Sequence of chain 1.A:
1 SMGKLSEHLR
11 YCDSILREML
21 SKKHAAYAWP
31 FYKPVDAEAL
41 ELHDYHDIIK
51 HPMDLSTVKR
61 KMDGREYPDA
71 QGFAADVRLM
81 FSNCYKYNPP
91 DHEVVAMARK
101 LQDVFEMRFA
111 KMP

Binding-site contacts:
Ligand atom C3 contacts residue LEU40 of chain 1.A at 3.8 Å (hydrophobic).
Ligand atom C27 contacts residue ASN88 of chain 1.A at 4.0 Å.
Ligand atom C16 contacts residue VAL35 of chain 1.A at 4.0 Å (hydrophobic).
Ligand atom N11 contacts residue PRO30 of chain 1.A at 3.4 Å (h-bond).
Ligand atom C10 contacts residue LEU40 of chain 1.A at 3.6 Å (hydrophobic).
Ligand atom N14 contacts residue VAL35 of chain 1.A at 3.9 Å.
Ligand atom C16 contacts residue ASN88 of chain 1.A at 3.6 Å.
Ligand atom F20 contacts residue VAL35 of chain 1.A at 3.3 Å.
Ligand atom C7 contacts residue LEU40 of chain 1.A at 3.9 Å (hydrophobic).
Ligand atom C26 contacts residue HIS92 of chain 1.A at 3.6 Å.
Ligand atom F20 contacts residue LEU42 of chain 1.A at 3.3 Å.
Ligand atom C21 contacts residue ASN88 of chain 1.A at 3.3 Å.
Ligand atom C27 contacts residue HIS92 of chain 1.A at 3.6 Å.
Ligand atom C8 contacts residue LEU40 of chain 1.A at 3.7 Å (hydrophobic).
Ligand atom C7 contacts residue TRP29 of chain 1.A at 4.1 Å (hydrophobic).
Ligand atom N9 contacts residue LEU40 of chain 1.A at 3.9 Å.
Ligand atom N22 contacts residue VAL94 of chain 1.A at 4.0 Å.
Ligand atom C15 contacts residue VAL94 of chain 1.A at 3.8 Å (hydrophobic).
Ligand atom F19 contacts residue TYR45 of chain 1.A at 3.6 Å.
Ligand atom C8 contacts residue TRP29 of chain 1.A at 3.8 Å (hydrophobic).
Ligand atom C15 contacts residue PRO30 of chain 1.A at 3.9 Å (hydrophobic).
Ligand atom C15 contacts residue PHE31 of chain 1.A at 3.4 Å (hydrophobic).
Ligand atom C18 contacts residue ASN88 of chain 1.A at 3.9 Å.
Ligand atom O17 contacts residue CYS84 of chain 1.A at 4.0 Å.
Ligand atom C27 contacts residue VAL94 of chain 1.A at 4.0 Å (hydrophobic).
Ligand atom C12 contacts residue PRO30 of chain 1.A at 3.1 Å (hydrophobic).
Ligand atom N9 contacts residue TRP29 of chain 1.A at 3.7 Å.
Ligand atom N29 contacts residue LEU40 of chain 1.A at 3.6 Å.
Ligand atom C3 contacts residue TRP29 of chain 1.A at 3.8 Å (hydrophobic).
Ligand atom O17 contacts residue ASN88 of chain 1.A at 2.9 Å (h-bond).
Ligand atom C28 contacts residue LEU40 of chain 1.A at 4.1 Å (hydrophobic).
Ligand atom C12 contacts residue VAL35 of chain 1.A at 4.0 Å (hydrophobic).
Ligand atom N14 contacts residue VAL94 of chain 1.A at 4.0 Å.
Ligand atom F19 contacts residue ASN88 of chain 1.A at 3.5 Å.
Ligand atom F19 contacts residue TYR87 of chain 1.A at 3.2 Å.
Ligand atom C18 contacts residue LEU42 of chain 1.A at 4.0 Å (hydrophobic).
Ligand atom F20 contacts residue LEU40 of chain 1.A at 3.9 Å.
Ligand atom O2 contacts residue TRP29 of chain 1.A at 3.7 Å.
Ligand atom N11 contacts residue LEU40 of chain 1.A at 4.1 Å.
Ligand atom F19 contacts residue LEU42 of chain 1.A at 3.8 Å.

A protein and the small-molecule ligand that binds it are described below.
Small molecule (SMILES): COc1cc(C(=O)NC2CCN(C)CC2)ccc1Nc1ncc2c(n1)N(C1CCCC1)CC(F)(F)C(=O)N2C